A protein and the small-molecule ligand that binds it are described below.
Small molecule (SMILES): CC1=C(/C=C/C(C)=C/C=C/C(C)=C/C(=O)O)C(C)(C)CCC1

Binding-site contacts:
Ligand atom C18 contacts residue GLY75 of chain 1.A at 4.2 Å.
Ligand atom C5 contacts residue MET88 of chain 1.A at 3.1 Å (hydrophobic).
Ligand atom C18 contacts residue TYR90 of chain 1.A at 3.3 Å (hydrophobic).
Ligand atom C11 contacts residue MET73 of chain 1.A at 3.7 Å (hydrophobic).
Ligand atom C10 contacts residue MET73 of chain 1.A at 3.5 Å (hydrophobic).
Ligand atom C3 contacts residue PHE45 of chain 1.A at 4.1 Å (hydrophobic).
Ligand atom C12 contacts residue MET73 of chain 1.A at 3.5 Å (hydrophobic).
Ligand atom C20 contacts residue LEU35 of chain 1.A at 4.2 Å (hydrophobic).
Ligand atom C19 contacts residue PHE36 of chain 1.A at 4.2 Å (hydrophobic).
Ligand atom C16 contacts residue PHE135 of chain 1.A at 4.0 Å (hydrophobic).
Ligand atom O2 contacts residue LEU35 of chain 1.A at 4.1 Å.
Ligand atom C20 contacts residue GLN98 of chain 1.A at 2.9 Å.
Ligand atom C15 contacts residue GLN98 of chain 1.A at 4.1 Å.
Ligand atom C17 contacts residue PHE135 of chain 1.A at 3.7 Å (hydrophobic).
Ligand atom O2 contacts residue VAL61 of chain 1.A at 3.3 Å.
Ligand atom C16 contacts residue GLN117 of chain 1.A at 3.8 Å.
Ligand atom C14 contacts residue ALA71 of chain 1.A at 4.1 Å (hydrophobic).
Ligand atom O1 contacts residue LEU97 of chain 1.A at 3.2 Å.
Ligand atom C18 contacts residue VAL74 of chain 1.A at 4.0 Å (hydrophobic).
Ligand atom O1 contacts residue VAL61 of chain 1.A at 4.2 Å.
Ligand atom C9 contacts residue TYR90 of chain 1.A at 3.9 Å (hydrophobic).
Ligand atom C16 contacts residue HIS104 of chain 1.A at 3.8 Å.
Ligand atom C3 contacts residue HIS104 of chain 1.A at 3.7 Å.
Ligand atom C10 contacts residue LEU37 of chain 1.A at 4.2 Å (hydrophobic).
Ligand atom C4 contacts residue MET88 of chain 1.A at 3.5 Å (hydrophobic).
Ligand atom C13 contacts residue GLN98 of chain 1.A at 3.7 Å.
Ligand atom C16 contacts residue TYR133 of chain 1.A at 3.9 Å (hydrophobic).
Ligand atom C2 contacts residue MET88 of chain 1.A at 4.0 Å (hydrophobic).
Ligand atom C6 contacts residue MET88 of chain 1.A at 3.4 Å (hydrophobic).
Ligand atom C3 contacts residue MET88 of chain 1.A at 3.4 Å (hydrophobic).
Ligand atom C3 contacts residue PHE77 of chain 1.A at 3.6 Å (hydrophobic).
Ligand atom C14 contacts residue VAL61 of chain 1.A at 3.4 Å (hydrophobic).
Ligand atom C14 contacts residue MET73 of chain 1.A at 4.2 Å (hydrophobic).
Ligand atom C15 contacts residue VAL61 of chain 1.A at 3.5 Å (hydrophobic).
Ligand atom C19 contacts residue TYR90 of chain 1.A at 3.6 Å (hydrophobic).
Ligand atom C7 contacts residue TYR133 of chain 1.A at 4.0 Å (hydrophobic).
Ligand atom O1 contacts residue GLN98 of chain 1.A at 3.9 Å.
Ligand atom C18 contacts residue MET88 of chain 1.A at 3.2 Å (hydrophobic).
Ligand atom C7 contacts residue MET88 of chain 1.A at 3.6 Å (hydrophobic).
Ligand atom C2 contacts residue HIS104 of chain 1.A at 3.2 Å.

Sequence of chain 1.A:
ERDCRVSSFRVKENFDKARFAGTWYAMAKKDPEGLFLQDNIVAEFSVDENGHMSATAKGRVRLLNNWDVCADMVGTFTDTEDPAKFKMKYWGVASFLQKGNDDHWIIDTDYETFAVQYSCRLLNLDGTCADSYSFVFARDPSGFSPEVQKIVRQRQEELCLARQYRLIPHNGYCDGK